The protein below binds the small molecule below.
Small molecule (SMILES): CC(=O)N[C@@H]1[C@@H](O)[C@H](O)[C@@H](CO)O[C@H]1O

Sequence of chain 1.A:
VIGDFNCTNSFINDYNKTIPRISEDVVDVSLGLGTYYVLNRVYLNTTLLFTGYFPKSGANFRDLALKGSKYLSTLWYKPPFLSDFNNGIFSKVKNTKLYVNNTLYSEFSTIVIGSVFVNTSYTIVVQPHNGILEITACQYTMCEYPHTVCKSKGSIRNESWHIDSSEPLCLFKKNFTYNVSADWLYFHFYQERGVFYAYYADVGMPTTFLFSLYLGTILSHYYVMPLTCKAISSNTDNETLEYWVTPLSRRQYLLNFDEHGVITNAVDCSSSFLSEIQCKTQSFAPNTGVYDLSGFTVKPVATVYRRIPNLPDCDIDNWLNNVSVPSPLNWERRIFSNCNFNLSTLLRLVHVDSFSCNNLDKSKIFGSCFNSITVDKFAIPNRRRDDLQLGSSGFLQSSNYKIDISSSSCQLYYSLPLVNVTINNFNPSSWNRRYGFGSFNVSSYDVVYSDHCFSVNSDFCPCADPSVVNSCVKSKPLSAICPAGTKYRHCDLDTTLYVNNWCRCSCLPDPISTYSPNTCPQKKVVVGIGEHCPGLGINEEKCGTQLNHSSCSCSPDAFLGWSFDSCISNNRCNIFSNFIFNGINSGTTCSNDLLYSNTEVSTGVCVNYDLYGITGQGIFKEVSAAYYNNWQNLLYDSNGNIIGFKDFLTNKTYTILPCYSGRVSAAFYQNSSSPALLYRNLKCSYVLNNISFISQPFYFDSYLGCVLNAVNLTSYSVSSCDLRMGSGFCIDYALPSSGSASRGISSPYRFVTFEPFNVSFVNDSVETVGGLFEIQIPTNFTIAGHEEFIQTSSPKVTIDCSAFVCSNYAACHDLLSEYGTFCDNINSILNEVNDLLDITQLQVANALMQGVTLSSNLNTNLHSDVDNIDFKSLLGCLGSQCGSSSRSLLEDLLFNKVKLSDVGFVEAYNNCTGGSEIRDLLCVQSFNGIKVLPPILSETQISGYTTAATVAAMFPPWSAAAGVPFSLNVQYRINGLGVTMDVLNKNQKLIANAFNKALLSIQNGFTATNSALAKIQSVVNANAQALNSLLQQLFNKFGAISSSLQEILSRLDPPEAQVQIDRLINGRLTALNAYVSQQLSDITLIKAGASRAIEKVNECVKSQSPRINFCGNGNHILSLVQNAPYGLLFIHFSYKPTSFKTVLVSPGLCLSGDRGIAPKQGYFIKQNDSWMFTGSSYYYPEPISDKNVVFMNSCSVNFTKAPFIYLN

Binding-site contacts:
Ligand atom C4 contacts residue ASN251 of chain 1.A at 4.2 Å.
Ligand atom C3 contacts residue ASN251 of chain 1.A at 3.8 Å.
Ligand atom C1 contacts residue ASN251 of chain 1.A at 1.4 Å.
Ligand atom N2 contacts residue ASP250 of chain 1.A at 4.3 Å.
Ligand atom N2 contacts residue ASN251 of chain 1.A at 2.9 Å (h-bond).
Ligand atom C7 contacts residue ASN251 of chain 1.A at 3.1 Å.
Ligand atom O7 contacts residue ASN251 of chain 1.A at 2.9 Å (h-bond).
Ligand atom C2 contacts residue ASN251 of chain 1.A at 2.4 Å.
Ligand atom C5 contacts residue ASN251 of chain 1.A at 3.7 Å.
Ligand atom C7 contacts residue ASP250 of chain 1.A at 3.4 Å.
Ligand atom C8 contacts residue ASP250 of chain 1.A at 3.3 Å.
Ligand atom O5 contacts residue ASN251 of chain 1.A at 2.3 Å (h-bond).
Ligand atom O7 contacts residue ASP250 of chain 1.A at 3.2 Å (salt-bridge).
Ligand atom C8 contacts residue ASN251 of chain 1.A at 4.4 Å.